Sequence of chain 3.A:
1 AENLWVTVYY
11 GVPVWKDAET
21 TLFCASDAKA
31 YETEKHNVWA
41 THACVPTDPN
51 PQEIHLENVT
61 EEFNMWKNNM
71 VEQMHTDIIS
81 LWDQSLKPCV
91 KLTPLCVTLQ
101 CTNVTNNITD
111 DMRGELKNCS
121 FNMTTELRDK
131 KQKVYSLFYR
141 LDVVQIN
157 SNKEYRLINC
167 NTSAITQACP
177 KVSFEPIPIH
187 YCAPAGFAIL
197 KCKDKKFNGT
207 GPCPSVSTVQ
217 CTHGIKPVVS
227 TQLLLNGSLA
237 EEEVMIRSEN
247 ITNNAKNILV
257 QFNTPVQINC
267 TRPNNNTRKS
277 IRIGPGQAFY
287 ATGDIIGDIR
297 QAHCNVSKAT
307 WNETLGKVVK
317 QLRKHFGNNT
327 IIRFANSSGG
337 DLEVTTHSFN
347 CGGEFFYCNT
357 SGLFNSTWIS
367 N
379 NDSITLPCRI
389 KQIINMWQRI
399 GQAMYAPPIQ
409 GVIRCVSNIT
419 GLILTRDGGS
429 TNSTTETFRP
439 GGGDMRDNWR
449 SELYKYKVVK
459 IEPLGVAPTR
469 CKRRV

Binding-site contacts:
Ligand atom C1 contacts residue ASN271 of chain 3.A at 1.4 Å.
Ligand atom O6 contacts residue ILE292 of chain 3.A at 3.3 Å.
Ligand atom N2 contacts residue ASN271 of chain 3.A at 2.9 Å (h-bond).
Ligand atom O5 contacts residue ASN271 of chain 3.A at 2.4 Å (h-bond).
Ligand atom C4 contacts residue ASN271 of chain 3.A at 4.3 Å.
Ligand atom C6 contacts residue ILE292 of chain 3.A at 4.4 Å (hydrophobic).
Ligand atom C3 contacts residue ASN271 of chain 3.A at 3.8 Å.
Ligand atom O7 contacts residue ASN271 of chain 3.A at 4.4 Å.
Ligand atom C2 contacts residue ASN271 of chain 3.A at 2.5 Å.
Ligand atom C1 contacts residue ILE292 of chain 3.A at 4.2 Å (hydrophobic).
Ligand atom C5 contacts residue ASN271 of chain 3.A at 3.7 Å.
Ligand atom C5 contacts residue ILE292 of chain 3.A at 4.5 Å (hydrophobic).
Ligand atom O5 contacts residue ILE292 of chain 3.A at 3.6 Å.
Ligand atom C7 contacts residue ASN271 of chain 3.A at 3.9 Å.

The small molecule below binds the protein below.
Small molecule (SMILES): CC(=O)N[C@H]1[C@H](O[C@H]2[C@H](O)[C@@H](NC(C)=O)CO[C@@H]2CO)O[C@H](CO)[C@@H](O)[C@@H]1O